This small molecule binds to this protein.
Small molecule (SMILES): [H]/N=C(\N)c1cc(-c2cccc(NC(=O)C(C)(C)Oc3ccccc3)c2)cs1

Sequence of chain 1.A:
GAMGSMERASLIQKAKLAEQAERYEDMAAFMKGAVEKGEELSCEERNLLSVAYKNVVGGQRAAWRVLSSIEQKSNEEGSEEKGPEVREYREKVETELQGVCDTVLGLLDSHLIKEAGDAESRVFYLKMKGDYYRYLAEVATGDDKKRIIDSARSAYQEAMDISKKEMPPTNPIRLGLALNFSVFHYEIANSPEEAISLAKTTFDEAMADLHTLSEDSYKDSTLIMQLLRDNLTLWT

Sequence of chain 1.B:
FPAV

Binding-site contacts:
Ligand atom C22 contacts residue VAL5 of chain 1.B at 3.8 Å (hydrophobic).
Ligand atom C23 contacts residue PRO172 of chain 1.A at 3.2 Å (hydrophobic).
Ligand atom N14 contacts residue LEU48 of chain 1.A at 3.4 Å.
Ligand atom C03 contacts residue PRO172 of chain 1.A at 4.2 Å (hydrophobic).
Ligand atom C08 contacts residue ASN47 of chain 1.A at 3.5 Å.
Ligand atom C09 contacts residue ASN47 of chain 1.A at 3.4 Å.
Ligand atom C10 contacts residue ASN47 of chain 1.A at 3.7 Å.
Ligand atom C03 contacts residue ILE224 of chain 1.A at 3.4 Å (hydrophobic).
Ligand atom C24 contacts residue VAL5 of chain 1.B at 4.1 Å (hydrophobic).
Ligand atom C24 contacts residue GLY176 of chain 1.A at 4.0 Å.
Ligand atom C10 contacts residue GLU44 of chain 1.A at 4.1 Å.
Ligand atom C16 contacts residue ASN47 of chain 1.A at 3.9 Å.
Ligand atom C06 contacts residue ASN47 of chain 1.A at 3.6 Å.
Ligand atom C07 contacts residue ASN47 of chain 1.A at 3.5 Å.
Ligand atom C24 contacts residue LYS127 of chain 1.A at 3.9 Å.
Ligand atom C24 contacts residue ILE173 of chain 1.A at 3.7 Å (hydrophobic).
Ligand atom O21 contacts residue VAL5 of chain 1.B at 4.2 Å.
Ligand atom C18 contacts residue ASN47 of chain 1.A at 3.9 Å.
Ligand atom C23 contacts residue VAL5 of chain 1.B at 3.7 Å (hydrophobic).
Ligand atom C17 contacts residue ASN47 of chain 1.A at 3.6 Å.
Ligand atom C26 contacts residue PHE124 of chain 1.A at 4.2 Å (hydrophobic).
Ligand atom C23 contacts residue ILE224 of chain 1.A at 3.9 Å (hydrophobic).
Ligand atom C22 contacts residue ILE224 of chain 1.A at 4.2 Å (hydrophobic).
Ligand atom C23 contacts residue ILE173 of chain 1.A at 4.2 Å (hydrophobic).
Ligand atom C25 contacts residue LYS127 of chain 1.A at 3.7 Å.
Ligand atom C25 contacts residue PHE124 of chain 1.A at 4.3 Å (hydrophobic).
Ligand atom N15 contacts residue GLU19 of chain 1.A at 3.0 Å (salt-bridge).
Ligand atom C27 contacts residue VAL5 of chain 1.B at 4.1 Å (hydrophobic).
Ligand atom N15 contacts residue VAL51 of chain 1.A at 3.7 Å.
Ligand atom N14 contacts residue GLU19 of chain 1.A at 2.6 Å (salt-bridge).
Ligand atom C23 contacts residue GLY176 of chain 1.A at 3.9 Å.
Ligand atom C13 contacts residue GLU19 of chain 1.A at 3.6 Å.
Ligand atom C24 contacts residue PRO172 of chain 1.A at 3.6 Å (hydrophobic).
Ligand atom C19 contacts residue ASN47 of chain 1.A at 3.9 Å.
Ligand atom C13 contacts residue LEU48 of chain 1.A at 4.1 Å (hydrophobic).
Ligand atom O21 contacts residue ILE224 of chain 1.A at 3.5 Å.
Ligand atom C01 contacts residue PRO172 of chain 1.A at 3.7 Å (hydrophobic).
Ligand atom C26 contacts residue VAL5 of chain 1.B at 4.1 Å (hydrophobic).
Ligand atom C02 contacts residue ILE224 of chain 1.A at 4.0 Å (hydrophobic).
Ligand atom S11 contacts residue GLU44 of chain 1.A at 3.7 Å.